Binding-site contacts:
Ligand atom O5 contacts residue GLU78 of chain 1.E at 3.5 Å (salt-bridge).
Ligand atom C3 contacts residue ASN79 of chain 1.E at 3.8 Å.
Ligand atom C1 contacts residue GLY22 of chain 1.F at 4.3 Å.
Ligand atom O6 contacts residue GLU78 of chain 1.E at 3.2 Å.
Ligand atom C1 contacts residue GLU78 of chain 1.E at 4.4 Å.
Ligand atom C7 contacts residue ASN79 of chain 1.E at 3.9 Å.
Ligand atom N2 contacts residue ASN79 of chain 1.E at 2.8 Å (h-bond).
Ligand atom C5 contacts residue GLU78 of chain 1.E at 3.6 Å.
Ligand atom C5 contacts residue ASN79 of chain 1.E at 3.7 Å.
Ligand atom O5 contacts residue ASN79 of chain 1.E at 2.4 Å (h-bond).
Ligand atom C1 contacts residue ASN79 of chain 1.E at 1.4 Å.
Ligand atom C2 contacts residue ASN79 of chain 1.E at 2.5 Å.
Ligand atom C6 contacts residue GLU78 of chain 1.E at 3.3 Å.
Ligand atom C4 contacts residue ASN79 of chain 1.E at 4.3 Å.

Sequence of chain 1.E:
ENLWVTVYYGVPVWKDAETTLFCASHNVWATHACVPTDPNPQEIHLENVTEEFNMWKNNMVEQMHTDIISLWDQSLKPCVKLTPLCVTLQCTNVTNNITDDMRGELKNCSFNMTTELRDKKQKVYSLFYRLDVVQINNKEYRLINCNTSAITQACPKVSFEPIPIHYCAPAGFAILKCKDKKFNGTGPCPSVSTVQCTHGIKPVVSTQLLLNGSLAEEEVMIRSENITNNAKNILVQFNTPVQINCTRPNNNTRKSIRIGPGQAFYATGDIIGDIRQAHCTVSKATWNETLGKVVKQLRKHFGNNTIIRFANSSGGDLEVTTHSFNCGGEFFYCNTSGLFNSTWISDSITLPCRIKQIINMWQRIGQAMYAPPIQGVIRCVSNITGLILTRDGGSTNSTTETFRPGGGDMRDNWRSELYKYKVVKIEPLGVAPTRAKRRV

This small molecule binds to this protein.
Small molecule (SMILES): CC(=O)N[C@H]1[C@H](O[C@H]2[C@H](O)[C@@H](NC(C)=O)CO[C@@H]2CO)O[C@H](CO)[C@@H](O)[C@@H]1O

Sequence of chain 1.F:
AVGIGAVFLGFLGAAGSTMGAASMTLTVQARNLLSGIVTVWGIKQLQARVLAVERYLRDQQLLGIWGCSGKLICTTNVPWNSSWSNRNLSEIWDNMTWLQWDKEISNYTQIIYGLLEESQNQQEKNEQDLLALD